Binding-site contacts:
Ligand atom PG contacts residue PHE521 of chain 1.A at 4.0 Å.
Ligand atom O3G contacts residue GLY464 of chain 1.A at 4.3 Å.
Ligand atom S1G contacts residue GLY464 of chain 1.A at 3.7 Å.
Ligand atom O2G contacts residue PHE521 of chain 1.A at 2.6 Å (h-bond).
Ligand atom O3B contacts residue GLY522 of chain 1.A at 4.5 Å.
Ligand atom O2G contacts residue GLY522 of chain 1.A at 3.2 Å.
Ligand atom PA contacts residue LYS470 of chain 1.A at 4.3 Å.
Ligand atom PG contacts residue GLY522 of chain 1.A at 3.8 Å.
Ligand atom O3G contacts residue GLY523 of chain 1.A at 3.6 Å.
Ligand atom O2A contacts residue LYS470 of chain 1.A at 3.2 Å (salt-bridge).
Ligand atom PG contacts residue ASP465 of chain 1.A at 4.0 Å.
Ligand atom O2A contacts residue THR471 of chain 1.A at 4.0 Å.
Ligand atom O1A contacts residue LYS575 of chain 1.A at 4.2 Å.
Ligand atom O3G contacts residue PHE521 of chain 1.A at 4.3 Å.
Ligand atom O5' contacts residue GLY469 of chain 1.A at 4.0 Å.
Ligand atom O2A contacts residue GLY469 of chain 1.A at 2.7 Å (h-bond).
Ligand atom N7 contacts residue LYS575 of chain 1.A at 4.0 Å.
Ligand atom C8 contacts residue LYS575 of chain 1.A at 3.9 Å.
Ligand atom O6 contacts residue CYS605 of chain 1.A at 3.0 Å (h-bond).
Ligand atom C8 contacts residue GLY469 of chain 1.A at 4.1 Å.
Ligand atom PA contacts residue GLY469 of chain 1.A at 3.3 Å.
Ligand atom O3G contacts residue ASP465 of chain 1.A at 3.0 Å.
Ligand atom O1A contacts residue LYS470 of chain 1.A at 4.3 Å.
Ligand atom O3G contacts residue GLY522 of chain 1.A at 3.2 Å.
Ligand atom O2G contacts residue GLY464 of chain 1.A at 4.4 Å.
Ligand atom S1G contacts residue ASP465 of chain 1.A at 3.3 Å (salt-bridge).
Ligand atom O1A contacts residue GLY469 of chain 1.A at 3.0 Å (h-bond).
Ligand atom O1B contacts residue LYS470 of chain 1.A at 3.3 Å.
Ligand atom O5' contacts residue LYS575 of chain 1.A at 4.5 Å.
Ligand atom O4' contacts residue LYS575 of chain 1.A at 4.4 Å.
Ligand atom C6 contacts residue CYS605 of chain 1.A at 4.1 Å (hydrophobic).

Sequence of chain 1.A:
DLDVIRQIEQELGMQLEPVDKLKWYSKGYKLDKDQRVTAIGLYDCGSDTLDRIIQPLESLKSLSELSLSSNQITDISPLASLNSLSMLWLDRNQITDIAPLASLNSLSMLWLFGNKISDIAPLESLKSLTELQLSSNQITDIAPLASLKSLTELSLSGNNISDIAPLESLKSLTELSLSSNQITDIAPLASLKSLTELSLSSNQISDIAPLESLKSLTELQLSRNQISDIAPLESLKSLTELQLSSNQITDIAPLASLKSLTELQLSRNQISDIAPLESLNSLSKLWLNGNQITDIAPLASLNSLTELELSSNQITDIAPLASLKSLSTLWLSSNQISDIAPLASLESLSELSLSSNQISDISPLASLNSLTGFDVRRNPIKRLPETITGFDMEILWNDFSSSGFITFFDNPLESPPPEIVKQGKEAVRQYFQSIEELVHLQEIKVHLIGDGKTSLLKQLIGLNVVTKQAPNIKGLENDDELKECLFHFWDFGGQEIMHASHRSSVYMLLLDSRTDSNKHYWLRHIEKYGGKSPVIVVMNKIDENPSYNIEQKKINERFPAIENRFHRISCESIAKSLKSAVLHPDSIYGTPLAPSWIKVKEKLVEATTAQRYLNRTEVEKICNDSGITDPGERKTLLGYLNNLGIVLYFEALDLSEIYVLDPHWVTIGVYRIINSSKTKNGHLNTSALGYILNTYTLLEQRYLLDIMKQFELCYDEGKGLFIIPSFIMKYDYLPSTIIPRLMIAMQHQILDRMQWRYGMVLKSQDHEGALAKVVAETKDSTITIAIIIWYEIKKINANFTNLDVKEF

The protein below binds the small molecule below.
Small molecule (SMILES): Nc1nc2c(ncn2[C@@H]2O[C@H](CO[P](=O)(O)O[P](=O)(O)OP(O)(O)=S)[C@@H](O)[C@H]2O)c(=O)[nH]1